Binding-site contacts:
Ligand atom O2 contacts residue NAG1 of chain 2.T at 3.4 Å (h-bond).
Ligand atom O5 contacts residue NAG1 of chain 2.T at 2.5 Å (h-bond).
Ligand atom C4 contacts residue BMA1 of chain 2.V at 3.6 Å.
Ligand atom O4 contacts residue BMA1 of chain 2.V at 4.0 Å.
Ligand atom O3 contacts residue BMA1 of chain 2.V at 1.1 Å.
Ligand atom C1 contacts residue NAG1 of chain 2.T at 1.7 Å.
Ligand atom C2 contacts residue BMA1 of chain 2.V at 3.2 Å.
Ligand atom C3 contacts residue NAG1 of chain 2.T at 4.1 Å.
Ligand atom O2 contacts residue HIS2 of chain 2.D at 3.4 Å (h-bond).
Ligand atom C5 contacts residue NAG1 of chain 2.T at 3.8 Å.
Ligand atom C2 contacts residue HIS2 of chain 2.D at 4.5 Å.
Ligand atom O2 contacts residue BMA1 of chain 2.V at 3.0 Å (h-bond).
Ligand atom C2 contacts residue NAG1 of chain 2.T at 2.9 Å.
Ligand atom O6 contacts residue NAG1 of chain 2.T at 4.5 Å.
Ligand atom C3 contacts residue BMA1 of chain 2.V at 2.5 Å.

This small molecule binds to this protein.
Small molecule (SMILES): OC[C@H]1O[C@@H](O)[C@@H](O)[C@@H](O)[C@@H]1O

Sequence of chain 2.D:
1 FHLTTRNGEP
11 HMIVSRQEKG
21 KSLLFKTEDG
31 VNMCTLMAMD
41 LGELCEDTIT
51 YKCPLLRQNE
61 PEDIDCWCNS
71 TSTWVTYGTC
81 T